Sequence of chain 4.A:
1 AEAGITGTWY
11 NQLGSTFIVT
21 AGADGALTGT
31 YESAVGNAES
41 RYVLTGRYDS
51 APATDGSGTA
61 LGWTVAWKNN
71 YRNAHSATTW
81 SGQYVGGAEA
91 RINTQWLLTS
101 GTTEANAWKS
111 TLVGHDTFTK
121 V

The protein below binds the small molecule below.
Small molecule (SMILES): NC(=O)CC[C@H](NC(=O)[C@@H]1CCCN1C(=O)[C@@H](N)Cc1c[nH]cn1)C(=O)NCC(=O)N1CCC[C@H]1C(=O)N1CCC[C@H]1C(=O)N[C@@H](CS)C(=O)N[C@@H](CCCC[NH3+])C(N)=O

Sequence of chain 2.A:
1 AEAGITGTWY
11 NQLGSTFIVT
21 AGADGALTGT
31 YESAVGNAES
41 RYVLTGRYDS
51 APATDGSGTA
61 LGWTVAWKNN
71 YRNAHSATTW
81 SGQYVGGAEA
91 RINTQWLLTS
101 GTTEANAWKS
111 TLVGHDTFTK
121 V

Binding-site contacts:
Ligand atom OE1 contacts residue LEU98 of chain 4.A at 3.3 Å.
Ligand atom CD2 contacts residue SER76 of chain 4.A at 3.6 Å.
Ligand atom CA contacts residue LEA1 of chain 4.C at 3.9 Å.
Ligand atom CA contacts residue LEA1 of chain 4.C at 2.4 Å.
Ligand atom OE1 contacts residue THR78 of chain 4.A at 2.7 Å (h-bond).
Ligand atom CE1 contacts residue LEU98 of chain 4.A at 3.8 Å (hydrophobic).
Ligand atom CB contacts residue TYR42 of chain 4.A at 3.4 Å (hydrophobic).
Ligand atom CG contacts residue TRP67 of chain 4.A at 3.7 Å (hydrophobic).
Ligand atom CB contacts residue TRP67 of chain 4.A at 3.7 Å (hydrophobic).
Ligand atom N contacts residue LEA1 of chain 4.C at 1.3 Å.
Ligand atom SG contacts residue LEA1 of chain 4.C at 1.8 Å.
Ligand atom CE1 contacts residue TRP67 of chain 4.A at 3.4 Å (hydrophobic).
Ligand atom CA contacts residue LEU13 of chain 4.A at 3.7 Å (hydrophobic).
Ligand atom CB contacts residue TRP67 of chain 4.A at 3.6 Å (hydrophobic).
Ligand atom C contacts residue LEA1 of chain 4.C at 2.9 Å.
Ligand atom CD contacts residue ALA74 of chain 4.A at 3.9 Å (hydrophobic).
Ligand atom CB contacts residue SER33 of chain 4.A at 3.8 Å.
Ligand atom CD contacts residue LEA1 of chain 4.C at 3.9 Å.
Ligand atom CD contacts residue TRP108 of chain 2.A at 3.6 Å (hydrophobic).
Ligand atom CD contacts residue THR78 of chain 4.A at 3.8 Å.
Ligand atom N contacts residue ALA34 of chain 4.A at 3.7 Å.
Ligand atom CD contacts residue LEU13 of chain 4.A at 3.2 Å (hydrophobic).
Ligand atom CG contacts residue ALA34 of chain 4.A at 3.4 Å (hydrophobic).
Ligand atom CB contacts residue LEU13 of chain 4.A at 3.8 Å (hydrophobic).
Ligand atom N contacts residue LEA1 of chain 4.C at 3.4 Å (h-bond).
Ligand atom CG contacts residue TYR42 of chain 4.A at 3.6 Å (hydrophobic).
Ligand atom CD contacts residue ALA34 of chain 4.A at 3.6 Å (hydrophobic).
Ligand atom CA contacts residue ALA34 of chain 4.A at 3.9 Å (hydrophobic).
Ligand atom NE2 contacts residue SER76 of chain 4.A at 2.9 Å (h-bond).
Ligand atom NE2 contacts residue TRP67 of chain 4.A at 3.5 Å.
Ligand atom CB contacts residue TRP108 of chain 2.A at 3.9 Å (hydrophobic).
Ligand atom CD contacts residue ARG72 of chain 4.A at 3.4 Å.
Ligand atom OE1 contacts residue TRP67 of chain 4.A at 3.8 Å.
Ligand atom CB contacts residue LEA1 of chain 4.C at 2.7 Å.
Ligand atom O contacts residue SER33 of chain 4.A at 3.0 Å.
Ligand atom NE2 contacts residue THR78 of chain 4.A at 3.8 Å.
Ligand atom CB contacts residue LEA1 of chain 4.C at 3.7 Å.
Ligand atom O contacts residue LEA1 of chain 4.C at 3.2 Å.
Ligand atom CG contacts residue TRP67 of chain 4.A at 3.5 Å (hydrophobic).
Ligand atom NE2 contacts residue TRP96 of chain 4.A at 3.4 Å.